Binding-site contacts:
Ligand atom O3G contacts residue GLY115 of chain 2.A at 3.1 Å.
Ligand atom O1B contacts residue MG1 of chain 2.D at 2.1 Å.
Ligand atom PB contacts residue SER118 of chain 2.A at 3.7 Å.
Ligand atom PA contacts residue SER213 of chain 2.A at 3.7 Å.
Ligand atom O3' contacts residue GLU151 of chain 2.A at 2.9 Å (salt-bridge).
Ligand atom O2' contacts residue ALA158 of chain 2.A at 2.9 Å (h-bond).
Ligand atom N9 contacts residue ALA158 of chain 2.A at 3.2 Å (h-bond).
Ligand atom C8 contacts residue ALA158 of chain 2.A at 2.6 Å (hydrophobic).
Ligand atom O2G contacts residue ALA300 of chain 2.A at 3.4 Å (h-bond).
Ligand atom O2' contacts residue ARG152 of chain 2.A at 3.0 Å (salt-bridge).
Ligand atom PB contacts residue MG1 of chain 2.D at 3.5 Å.
Ligand atom O3G contacts residue ARG13 of chain 2.A at 2.7 Å (salt-bridge).
Ligand atom C4' contacts residue SER119 of chain 2.A at 3.6 Å.
Ligand atom O2B contacts residue SER118 of chain 2.A at 3.5 Å (h-bond).
Ligand atom C3' contacts residue SER119 of chain 2.A at 3.5 Å.
Ligand atom N7 contacts residue ALA214 of chain 2.A at 3.5 Å.
Ligand atom O1G contacts residue MG1 of chain 2.D at 3.7 Å.
Ligand atom PG contacts residue GLY115 of chain 2.A at 3.5 Å.
Ligand atom O3G contacts residue LEU116 of chain 2.A at 3.4 Å (h-bond).
Ligand atom O1A contacts residue SER213 of chain 2.A at 3.5 Å.
Ligand atom O3' contacts residue SER119 of chain 2.A at 3.4 Å.
Ligand atom O1B contacts residue SER118 of chain 2.A at 3.1 Å (h-bond).
Ligand atom C5' contacts residue SER119 of chain 2.A at 3.3 Å.
Ligand atom N3B contacts residue GLY117 of chain 2.A at 3.7 Å.
Ligand atom O2A contacts residue SER213 of chain 2.A at 2.7 Å (h-bond).
Ligand atom O1B contacts residue GLY113 of chain 2.A at 3.2 Å (h-bond).
Ligand atom N7 contacts residue ALA158 of chain 2.A at 3.1 Å (h-bond).
Ligand atom O1B contacts residue ALA112 of chain 2.A at 3.8 Å.
Ligand atom O5' contacts residue SER119 of chain 2.A at 3.7 Å.
Ligand atom C2' contacts residue ALA158 of chain 2.A at 3.6 Å (hydrophobic).
Ligand atom O1G contacts residue GLY115 of chain 2.A at 2.8 Å (h-bond).
Ligand atom O3G contacts residue GLY299 of chain 2.A at 3.8 Å.
Ligand atom C5 contacts residue ALA214 of chain 2.A at 3.4 Å (hydrophobic).
Ligand atom O2' contacts residue GLU151 of chain 2.A at 3.3 Å (salt-bridge).
Ligand atom O3A contacts residue GLY113 of chain 2.A at 2.9 Å (h-bond).
Ligand atom C6 contacts residue ALA214 of chain 2.A at 3.7 Å (hydrophobic).
Ligand atom O1A contacts residue GLY113 of chain 2.A at 3.5 Å (h-bond).
Ligand atom O2B contacts residue SER119 of chain 2.A at 2.7 Å (h-bond).
Ligand atom C3' contacts residue GLU151 of chain 2.A at 3.8 Å.
Ligand atom O3G contacts residue GLY117 of chain 2.A at 3.0 Å (h-bond).

Sequence of chain 2.A:
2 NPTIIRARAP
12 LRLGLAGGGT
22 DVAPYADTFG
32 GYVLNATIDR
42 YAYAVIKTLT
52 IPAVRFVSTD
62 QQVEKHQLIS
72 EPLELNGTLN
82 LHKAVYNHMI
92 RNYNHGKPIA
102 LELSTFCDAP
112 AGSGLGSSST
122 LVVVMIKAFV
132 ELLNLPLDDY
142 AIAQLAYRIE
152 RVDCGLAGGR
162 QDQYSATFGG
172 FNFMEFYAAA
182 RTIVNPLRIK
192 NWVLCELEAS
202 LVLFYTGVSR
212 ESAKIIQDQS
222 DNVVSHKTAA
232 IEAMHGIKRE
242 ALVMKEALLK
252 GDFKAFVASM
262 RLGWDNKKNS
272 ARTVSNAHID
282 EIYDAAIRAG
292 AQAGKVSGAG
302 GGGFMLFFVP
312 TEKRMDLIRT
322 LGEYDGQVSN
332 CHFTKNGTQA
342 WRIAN

A small-molecule ligand and the protein it binds are described below.
Small molecule (SMILES): Nc1ncnc2c1ncn2[C@@H]1O[C@H](CO[P](=O)(O)O[P](=O)(O)NP(=O)(O)O)[C@@H](O)[C@H]1O